A small-molecule ligand and the protein it binds are described below.
Small molecule (SMILES): CC(=O)N[C@@H]1[C@@H](O)[C@H](O)[C@@H](CO)O[C@H]1O

Sequence of chain 1.B:
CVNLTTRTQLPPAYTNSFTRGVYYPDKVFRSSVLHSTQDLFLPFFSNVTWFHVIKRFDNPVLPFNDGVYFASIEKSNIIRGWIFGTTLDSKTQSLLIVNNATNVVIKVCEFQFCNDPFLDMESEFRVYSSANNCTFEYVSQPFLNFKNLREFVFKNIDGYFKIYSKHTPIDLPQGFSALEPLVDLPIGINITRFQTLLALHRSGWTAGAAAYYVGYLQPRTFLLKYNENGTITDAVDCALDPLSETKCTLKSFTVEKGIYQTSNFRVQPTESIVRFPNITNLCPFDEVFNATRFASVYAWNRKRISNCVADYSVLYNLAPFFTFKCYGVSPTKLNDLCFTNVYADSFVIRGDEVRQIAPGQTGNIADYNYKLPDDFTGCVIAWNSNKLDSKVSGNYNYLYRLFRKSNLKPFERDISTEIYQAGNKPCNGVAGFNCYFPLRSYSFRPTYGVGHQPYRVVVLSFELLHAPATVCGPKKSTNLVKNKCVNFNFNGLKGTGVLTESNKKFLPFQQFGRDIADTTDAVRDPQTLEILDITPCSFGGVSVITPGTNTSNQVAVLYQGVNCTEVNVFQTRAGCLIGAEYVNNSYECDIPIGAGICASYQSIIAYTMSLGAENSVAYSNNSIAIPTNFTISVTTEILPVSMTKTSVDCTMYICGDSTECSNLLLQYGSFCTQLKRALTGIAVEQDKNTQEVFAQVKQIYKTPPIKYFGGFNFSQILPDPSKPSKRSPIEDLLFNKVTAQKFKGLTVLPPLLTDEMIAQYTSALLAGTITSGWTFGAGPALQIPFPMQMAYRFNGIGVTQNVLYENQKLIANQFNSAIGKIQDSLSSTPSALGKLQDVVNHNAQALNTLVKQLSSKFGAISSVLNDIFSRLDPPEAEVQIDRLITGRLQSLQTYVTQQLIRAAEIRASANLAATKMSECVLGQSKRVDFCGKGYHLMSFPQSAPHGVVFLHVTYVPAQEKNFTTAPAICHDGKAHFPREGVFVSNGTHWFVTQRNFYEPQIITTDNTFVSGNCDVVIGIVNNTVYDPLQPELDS

Binding-site contacts:
Ligand atom C8 contacts residue THR107 of chain 1.B at 3.8 Å.
Ligand atom C7 contacts residue THR106 of chain 1.B at 3.9 Å.
Ligand atom N2 contacts residue ASN231 of chain 1.B at 2.9 Å (h-bond).
Ligand atom C7 contacts residue THR233 of chain 1.B at 4.4 Å.
Ligand atom O7 contacts residue THR233 of chain 1.B at 3.4 Å.
Ligand atom O5 contacts residue ASN231 of chain 1.B at 2.4 Å (h-bond).
Ligand atom C8 contacts residue THR106 of chain 1.B at 3.6 Å.
Ligand atom C2 contacts residue ASN231 of chain 1.B at 2.5 Å.
Ligand atom N2 contacts residue THR106 of chain 1.B at 4.4 Å.
Ligand atom C3 contacts residue ASN231 of chain 1.B at 3.8 Å.
Ligand atom C4 contacts residue ASN231 of chain 1.B at 4.3 Å.
Ligand atom C7 contacts residue ASN231 of chain 1.B at 3.9 Å.
Ligand atom C6 contacts residue ASN231 of chain 1.B at 4.5 Å.
Ligand atom C1 contacts residue ASN231 of chain 1.B at 1.4 Å.
Ligand atom O7 contacts residue THR106 of chain 1.B at 4.2 Å.
Ligand atom C5 contacts residue ASN231 of chain 1.B at 3.7 Å.